Sequence of chain 5.NA:
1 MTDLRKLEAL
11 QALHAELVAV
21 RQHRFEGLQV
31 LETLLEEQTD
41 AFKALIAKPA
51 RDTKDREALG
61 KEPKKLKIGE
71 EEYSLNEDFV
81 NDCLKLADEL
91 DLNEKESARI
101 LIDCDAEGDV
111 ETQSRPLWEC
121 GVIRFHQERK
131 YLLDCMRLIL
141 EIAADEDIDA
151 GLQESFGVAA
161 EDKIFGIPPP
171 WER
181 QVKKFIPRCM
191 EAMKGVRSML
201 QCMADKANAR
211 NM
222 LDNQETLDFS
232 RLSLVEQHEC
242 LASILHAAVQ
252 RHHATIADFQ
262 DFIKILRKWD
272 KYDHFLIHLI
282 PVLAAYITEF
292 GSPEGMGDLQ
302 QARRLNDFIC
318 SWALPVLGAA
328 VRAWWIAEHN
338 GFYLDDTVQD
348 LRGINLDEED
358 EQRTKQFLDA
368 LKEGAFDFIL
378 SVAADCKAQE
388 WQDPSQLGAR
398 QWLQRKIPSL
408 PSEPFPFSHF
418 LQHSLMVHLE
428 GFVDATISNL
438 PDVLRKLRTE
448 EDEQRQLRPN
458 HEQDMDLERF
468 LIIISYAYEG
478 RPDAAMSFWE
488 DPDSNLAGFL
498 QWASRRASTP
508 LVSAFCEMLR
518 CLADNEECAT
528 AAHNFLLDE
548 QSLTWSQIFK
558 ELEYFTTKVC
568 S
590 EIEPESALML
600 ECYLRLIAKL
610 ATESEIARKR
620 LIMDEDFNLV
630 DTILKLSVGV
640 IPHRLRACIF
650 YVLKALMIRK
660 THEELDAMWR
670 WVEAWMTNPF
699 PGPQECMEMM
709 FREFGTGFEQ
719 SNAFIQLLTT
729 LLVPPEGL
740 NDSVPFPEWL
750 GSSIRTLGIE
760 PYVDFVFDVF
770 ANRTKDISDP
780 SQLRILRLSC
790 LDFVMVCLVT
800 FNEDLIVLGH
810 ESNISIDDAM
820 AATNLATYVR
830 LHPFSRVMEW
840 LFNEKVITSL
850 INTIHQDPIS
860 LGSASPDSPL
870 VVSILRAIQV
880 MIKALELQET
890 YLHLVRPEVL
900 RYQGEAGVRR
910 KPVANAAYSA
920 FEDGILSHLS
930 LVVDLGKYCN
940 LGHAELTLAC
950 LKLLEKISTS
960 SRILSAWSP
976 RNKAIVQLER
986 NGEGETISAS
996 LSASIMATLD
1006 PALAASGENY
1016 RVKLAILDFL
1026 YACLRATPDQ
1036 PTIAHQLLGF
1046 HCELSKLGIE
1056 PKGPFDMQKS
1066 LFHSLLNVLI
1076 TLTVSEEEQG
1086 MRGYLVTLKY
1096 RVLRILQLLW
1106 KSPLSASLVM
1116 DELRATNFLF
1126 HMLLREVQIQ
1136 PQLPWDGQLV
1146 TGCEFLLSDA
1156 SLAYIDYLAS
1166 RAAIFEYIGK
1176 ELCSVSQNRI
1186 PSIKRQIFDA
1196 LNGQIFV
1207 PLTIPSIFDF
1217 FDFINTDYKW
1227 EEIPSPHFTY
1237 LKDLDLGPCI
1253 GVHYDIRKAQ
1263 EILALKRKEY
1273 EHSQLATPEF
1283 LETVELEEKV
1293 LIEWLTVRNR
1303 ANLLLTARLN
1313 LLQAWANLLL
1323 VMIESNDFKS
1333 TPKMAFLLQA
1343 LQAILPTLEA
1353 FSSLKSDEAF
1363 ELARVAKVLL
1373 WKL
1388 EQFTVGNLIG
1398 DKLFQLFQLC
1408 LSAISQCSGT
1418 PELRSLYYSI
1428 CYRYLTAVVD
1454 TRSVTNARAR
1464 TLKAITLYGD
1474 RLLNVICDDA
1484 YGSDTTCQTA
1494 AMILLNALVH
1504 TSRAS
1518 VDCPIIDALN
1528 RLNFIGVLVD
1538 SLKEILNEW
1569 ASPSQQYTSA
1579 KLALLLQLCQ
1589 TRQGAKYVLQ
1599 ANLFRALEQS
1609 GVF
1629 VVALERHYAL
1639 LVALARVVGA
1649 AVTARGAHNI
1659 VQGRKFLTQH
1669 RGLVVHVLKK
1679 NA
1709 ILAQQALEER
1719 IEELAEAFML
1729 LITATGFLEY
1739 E

Sequence of chain 5.MB:
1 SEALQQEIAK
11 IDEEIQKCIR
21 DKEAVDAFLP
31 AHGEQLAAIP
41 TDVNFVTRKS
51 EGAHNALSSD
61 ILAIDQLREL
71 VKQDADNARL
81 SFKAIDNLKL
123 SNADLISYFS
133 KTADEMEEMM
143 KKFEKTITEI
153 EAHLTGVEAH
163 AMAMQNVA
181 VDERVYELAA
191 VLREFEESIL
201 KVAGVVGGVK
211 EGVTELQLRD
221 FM

A small-molecule ligand and the protein it binds are described below.
Small molecule (SMILES): CC[C@H](C)[C@H](N)C(=O)N[C@@H](CC(C)C)C(=O)N1CCC[C@H]1C(=O)N[C@@H](CCSC)C(=O)N[C@@H](Cc1ccc(O)cc1)C(=O)N[C@@H](CCCCN)C(=O)N[C@@H](CC(C)C)C(=O)N[C@@H](CO)C(=O)N1CCC[C@H]1C=O

Binding-site contacts:
Ligand atom CD1 contacts residue PHE1125 of chain 5.NA at 3.6 Å (hydrophobic).
Ligand atom CZ contacts residue ASN1072 of chain 5.NA at 3.5 Å.
Ligand atom CA contacts residue GLN1063 of chain 5.NA at 4.3 Å.
Ligand atom CD1 contacts residue ASN1072 of chain 5.NA at 4.0 Å.
Ligand atom CE2 contacts residue GLN1063 of chain 5.NA at 3.3 Å.
Ligand atom C contacts residue HIS1126 of chain 5.NA at 4.0 Å.
Ligand atom CD2 contacts residue THR1121 of chain 5.NA at 4.0 Å.
Ligand atom O contacts residue HIS1126 of chain 5.NA at 3.3 Å (h-bond).
Ligand atom CD2 contacts residue HIS1126 of chain 5.NA at 3.4 Å.
Ligand atom O contacts residue GLN1063 of chain 5.NA at 2.9 Å (h-bond).
Ligand atom CD2 contacts residue PHE1125 of chain 5.NA at 4.2 Å (hydrophobic).
Ligand atom CG contacts residue HIS1126 of chain 5.NA at 4.3 Å.
Ligand atom CG contacts residue GLN1063 of chain 5.NA at 4.3 Å.
Ligand atom SD contacts residue ASN1072 of chain 5.NA at 3.7 Å.
Ligand atom CG contacts residue ASN1072 of chain 5.NA at 4.2 Å.
Ligand atom CA contacts residue HIS1126 of chain 5.NA at 4.3 Å.
Ligand atom CG contacts residue THR1121 of chain 5.NA at 3.3 Å.
Ligand atom CD2 contacts residue GLN1063 of chain 5.NA at 3.6 Å.
Ligand atom CD2 contacts residue THR1121 of chain 5.NA at 4.3 Å.
Ligand atom CD1 contacts residue ASN1122 of chain 5.NA at 4.3 Å.
Ligand atom OH contacts residue HIS1068 of chain 5.NA at 3.8 Å.
Ligand atom CD2 contacts residue ALA1120 of chain 5.NA at 3.5 Å (hydrophobic).
Ligand atom CD1 contacts residue THR1121 of chain 5.NA at 3.0 Å.
Ligand atom OH contacts residue ASP182 of chain 5.MB at 2.3 Å (salt-bridge).
Ligand atom CB contacts residue THR1121 of chain 5.NA at 3.3 Å.
Ligand atom CG2 contacts residue GLN1063 of chain 5.NA at 3.3 Å.
Ligand atom CZ contacts residue GLN1063 of chain 5.NA at 4.1 Å.
Ligand atom OH contacts residue GLN1063 of chain 5.NA at 3.7 Å.
Ligand atom C contacts residue VAL1202 of chain 5.NA at 4.2 Å (hydrophobic).
Ligand atom CE2 contacts residue ASP182 of chain 5.MB at 4.2 Å.
Ligand atom OH contacts residue ASN1072 of chain 5.NA at 3.1 Å (h-bond).
Ligand atom O contacts residue THR1121 of chain 5.NA at 4.0 Å.
Ligand atom O contacts residue VAL1202 of chain 5.NA at 3.2 Å.
Ligand atom C contacts residue GLN1063 of chain 5.NA at 3.9 Å.
Ligand atom CZ contacts residue ASP182 of chain 5.MB at 3.4 Å.
Ligand atom CE1 contacts residue THR1121 of chain 5.NA at 3.9 Å.
Ligand atom CD1 contacts residue GLN1063 of chain 5.NA at 3.8 Å.
Ligand atom CD2 contacts residue LEU1129 of chain 5.NA at 4.2 Å (hydrophobic).
Ligand atom CE1 contacts residue ASP182 of chain 5.MB at 4.0 Å.
Ligand atom CE1 contacts residue ASN1072 of chain 5.NA at 3.3 Å.